Sequence of chain 1.A:
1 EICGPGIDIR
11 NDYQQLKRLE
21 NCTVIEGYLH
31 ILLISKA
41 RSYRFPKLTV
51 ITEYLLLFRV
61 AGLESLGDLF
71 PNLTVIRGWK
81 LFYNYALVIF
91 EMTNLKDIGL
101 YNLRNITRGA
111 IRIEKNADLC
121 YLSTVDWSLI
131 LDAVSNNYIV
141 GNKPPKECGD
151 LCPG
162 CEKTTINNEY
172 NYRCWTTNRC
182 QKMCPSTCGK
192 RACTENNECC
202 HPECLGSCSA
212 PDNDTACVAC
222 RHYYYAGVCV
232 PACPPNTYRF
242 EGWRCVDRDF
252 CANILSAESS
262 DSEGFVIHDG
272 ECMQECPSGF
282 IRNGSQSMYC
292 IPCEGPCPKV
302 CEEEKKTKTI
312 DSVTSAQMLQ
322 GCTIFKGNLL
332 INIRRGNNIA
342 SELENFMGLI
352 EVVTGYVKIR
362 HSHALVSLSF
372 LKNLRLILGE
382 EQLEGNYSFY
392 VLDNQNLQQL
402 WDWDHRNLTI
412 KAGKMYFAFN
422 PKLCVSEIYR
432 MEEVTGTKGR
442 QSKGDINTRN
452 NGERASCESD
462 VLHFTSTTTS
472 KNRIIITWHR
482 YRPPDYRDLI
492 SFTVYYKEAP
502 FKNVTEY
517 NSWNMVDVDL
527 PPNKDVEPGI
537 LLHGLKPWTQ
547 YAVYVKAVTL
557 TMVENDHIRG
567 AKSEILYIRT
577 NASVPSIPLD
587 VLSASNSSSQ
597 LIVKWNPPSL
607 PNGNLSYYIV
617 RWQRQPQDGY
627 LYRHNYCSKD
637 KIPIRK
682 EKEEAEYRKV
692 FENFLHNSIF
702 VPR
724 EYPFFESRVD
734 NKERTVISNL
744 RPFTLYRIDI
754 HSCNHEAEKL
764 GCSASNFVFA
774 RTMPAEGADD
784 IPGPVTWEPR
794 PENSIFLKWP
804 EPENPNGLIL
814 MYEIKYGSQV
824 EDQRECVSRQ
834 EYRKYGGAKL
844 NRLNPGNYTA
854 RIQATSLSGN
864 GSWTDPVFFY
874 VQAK

Binding-site contacts:
Ligand atom C5 contacts residue GLN856 of chain 1.A at 4.2 Å.
Ligand atom N2 contacts residue ASN863 of chain 1.A at 2.9 Å (h-bond).
Ligand atom C4 contacts residue ASN863 of chain 1.A at 4.2 Å.
Ligand atom C6 contacts residue TRP866 of chain 1.A at 4.2 Å (hydrophobic).
Ligand atom O6 contacts residue TRP866 of chain 1.A at 4.2 Å.
Ligand atom O5 contacts residue GLY864 of chain 1.A at 3.9 Å.
Ligand atom O5 contacts residue ASN863 of chain 1.A at 2.3 Å (h-bond).
Ligand atom C7 contacts residue GLY864 of chain 1.A at 3.5 Å.
Ligand atom C2 contacts residue SER865 of chain 1.A at 4.3 Å.
Ligand atom O5 contacts residue GLN856 of chain 1.A at 3.0 Å (h-bond).
Ligand atom N2 contacts residue GLY864 of chain 1.A at 3.6 Å.
Ligand atom O7 contacts residue SER865 of chain 1.A at 3.1 Å (h-bond).
Ligand atom C5 contacts residue ASN863 of chain 1.A at 3.7 Å.
Ligand atom C7 contacts residue SER865 of chain 1.A at 3.8 Å.
Ligand atom O7 contacts residue ASN863 of chain 1.A at 4.2 Å.
Ligand atom C1 contacts residue GLN856 of chain 1.A at 3.5 Å.
Ligand atom C1 contacts residue GLY864 of chain 1.A at 3.4 Å.
Ligand atom C6 contacts residue GLN856 of chain 1.A at 4.3 Å.
Ligand atom C3 contacts residue ASN863 of chain 1.A at 3.8 Å.
Ligand atom N2 contacts residue SER865 of chain 1.A at 4.3 Å.
Ligand atom C1 contacts residue ASN863 of chain 1.A at 1.4 Å.
Ligand atom C2 contacts residue GLY864 of chain 1.A at 3.2 Å.
Ligand atom C8 contacts residue ASN863 of chain 1.A at 3.2 Å.
Ligand atom C2 contacts residue ASN863 of chain 1.A at 2.5 Å.
Ligand atom C2 contacts residue GLN856 of chain 1.A at 4.2 Å.
Ligand atom C7 contacts residue ASN863 of chain 1.A at 3.3 Å.
Ligand atom C8 contacts residue GLY864 of chain 1.A at 4.1 Å.
Ligand atom O7 contacts residue GLY864 of chain 1.A at 3.2 Å.

This small molecule binds to this protein.
Small molecule (SMILES): CC(=O)N[C@@H]1[C@@H](O)[C@H](O)[C@@H](CO)O[C@H]1O